Sequence of chain 1.D:
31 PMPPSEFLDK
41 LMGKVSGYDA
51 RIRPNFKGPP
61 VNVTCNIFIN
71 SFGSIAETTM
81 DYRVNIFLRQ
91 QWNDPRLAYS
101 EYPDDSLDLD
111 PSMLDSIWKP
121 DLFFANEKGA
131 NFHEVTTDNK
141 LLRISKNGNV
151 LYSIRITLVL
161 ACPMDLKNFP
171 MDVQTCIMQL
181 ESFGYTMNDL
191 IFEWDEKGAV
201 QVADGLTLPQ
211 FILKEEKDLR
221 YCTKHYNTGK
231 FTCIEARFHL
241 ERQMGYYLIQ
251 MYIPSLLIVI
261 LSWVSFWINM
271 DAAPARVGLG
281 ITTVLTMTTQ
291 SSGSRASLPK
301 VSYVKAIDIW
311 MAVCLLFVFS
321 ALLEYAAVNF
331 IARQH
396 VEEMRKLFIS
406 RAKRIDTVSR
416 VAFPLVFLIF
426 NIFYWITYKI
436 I

Binding-site contacts:
Ligand atom N contacts residue PHE123 of chain 1.D at 4.0 Å.
Ligand atom CD contacts residue TYR226 of chain 1.D at 4.2 Å (hydrophobic).
Ligand atom OXT contacts residue LEU141 of chain 1.C at 3.5 Å.
Ligand atom O contacts residue SER153 of chain 1.C at 2.4 Å (h-bond).
Ligand atom CG contacts residue PHE87 of chain 1.C at 3.9 Å (hydrophobic).
Ligand atom CG contacts residue TYR226 of chain 1.D at 4.0 Å (hydrophobic).
Ligand atom C contacts residue THR228 of chain 1.D at 3.9 Å.
Ligand atom C contacts residue LEU141 of chain 1.C at 4.2 Å (hydrophobic).
Ligand atom CG contacts residue ARG89 of chain 1.C at 4.2 Å.
Ligand atom N contacts residue PHE231 of chain 1.D at 4.0 Å.
Ligand atom CD contacts residue SER182 of chain 1.D at 3.6 Å.
Ligand atom OXT contacts residue ARG89 of chain 1.C at 3.9 Å.
Ligand atom OXT contacts residue THR228 of chain 1.D at 2.8 Å (h-bond).
Ligand atom O contacts residue ARG89 of chain 1.C at 2.9 Å (salt-bridge).
Ligand atom OXT contacts residue PHE231 of chain 1.D at 4.2 Å.
Ligand atom CB contacts residue PHE231 of chain 1.D at 4.1 Å (hydrophobic).
Ligand atom CD contacts residue PHE231 of chain 1.D at 3.6 Å (hydrophobic).
Ligand atom CB contacts residue PHE183 of chain 1.D at 3.4 Å (hydrophobic).
Ligand atom N contacts residue PHE87 of chain 1.C at 4.0 Å.
Ligand atom N contacts residue TYR226 of chain 1.D at 3.3 Å.
Ligand atom N contacts residue GLU181 of chain 1.D at 3.4 Å (salt-bridge).
Ligand atom C contacts residue PHE87 of chain 1.C at 4.3 Å (hydrophobic).
Ligand atom CD contacts residue PHE183 of chain 1.D at 3.4 Å (hydrophobic).
Ligand atom N contacts residue PHE183 of chain 1.D at 4.3 Å.
Ligand atom C contacts residue SER153 of chain 1.C at 3.4 Å.
Ligand atom C contacts residue ARG89 of chain 1.C at 3.6 Å.
Ligand atom OXT contacts residue SER153 of chain 1.C at 3.8 Å.
Ligand atom N contacts residue SER182 of chain 1.D at 3.9 Å.
Ligand atom O contacts residue PHE87 of chain 1.C at 3.8 Å.
Ligand atom CG contacts residue PHE231 of chain 1.D at 4.1 Å (hydrophobic).

A protein and the small-molecule ligand that binds it are described below.
Small molecule (SMILES): NCCCC(=O)O

Sequence of chain 1.C:
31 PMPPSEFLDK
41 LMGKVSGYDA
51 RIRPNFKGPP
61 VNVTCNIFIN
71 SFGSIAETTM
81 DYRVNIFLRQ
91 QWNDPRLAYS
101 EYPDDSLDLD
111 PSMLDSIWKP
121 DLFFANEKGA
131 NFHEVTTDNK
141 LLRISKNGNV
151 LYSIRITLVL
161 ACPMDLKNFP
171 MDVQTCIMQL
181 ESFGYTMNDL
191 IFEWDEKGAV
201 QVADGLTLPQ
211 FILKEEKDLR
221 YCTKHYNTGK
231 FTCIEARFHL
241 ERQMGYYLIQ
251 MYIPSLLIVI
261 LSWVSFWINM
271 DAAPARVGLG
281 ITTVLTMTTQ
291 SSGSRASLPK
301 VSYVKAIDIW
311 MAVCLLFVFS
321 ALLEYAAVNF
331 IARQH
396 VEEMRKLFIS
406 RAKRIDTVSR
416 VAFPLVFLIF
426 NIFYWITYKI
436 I